Sequence of chain 1.G:
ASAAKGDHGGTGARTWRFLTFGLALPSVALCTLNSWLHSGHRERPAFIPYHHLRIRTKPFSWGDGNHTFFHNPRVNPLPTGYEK

Binding-site contacts:
Ligand atom C43 contacts residue LEU29 of chain 1.C at 4.4 Å (hydrophobic).
Ligand atom C40 contacts residue LEU29 of chain 1.C at 4.2 Å (hydrophobic).
Ligand atom C25 contacts residue MET38 of chain 1.C at 4.4 Å (hydrophobic).
Ligand atom C25 contacts residue TRP32 of chain 1.C at 4.0 Å (hydrophobic).
Ligand atom C19 contacts residue PHE69 of chain 1.G at 4.3 Å (hydrophobic).
Ligand atom O16 contacts residue TRP62 of chain 1.G at 4.3 Å.
Ligand atom C37 contacts residue LEU45 of chain 1.C at 4.5 Å (hydrophobic).
Ligand atom C18 contacts residue PHE69 of chain 1.G at 3.9 Å (hydrophobic).
Ligand atom C28 contacts residue PEK1 of chain 1.GB at 4.3 Å.
Ligand atom C40 contacts residue PEK1 of chain 1.GB at 4.0 Å.
Ligand atom C31 contacts residue LEU41 of chain 1.C at 4.0 Å (hydrophobic).
Ligand atom C22 contacts residue TRP32 of chain 1.C at 4.2 Å (hydrophobic).
Ligand atom C28 contacts residue TRP32 of chain 1.C at 4.2 Å (hydrophobic).
Ligand atom C6 contacts residue TRP62 of chain 1.G at 4.1 Å (hydrophobic).
Ligand atom C19 contacts residue TRP32 of chain 1.C at 3.8 Å (hydrophobic).
Ligand atom C22 contacts residue PHE69 of chain 1.G at 3.8 Å (hydrophobic).
Ligand atom C37 contacts residue LEU29 of chain 1.C at 4.5 Å (hydrophobic).
Ligand atom C34 contacts residue PEK1 of chain 1.GB at 4.0 Å.
Ligand atom C19 contacts residue MET38 of chain 1.C at 3.8 Å (hydrophobic).
Ligand atom O16 contacts residue MET38 of chain 1.C at 4.2 Å.

Sequence of chain 1.C:
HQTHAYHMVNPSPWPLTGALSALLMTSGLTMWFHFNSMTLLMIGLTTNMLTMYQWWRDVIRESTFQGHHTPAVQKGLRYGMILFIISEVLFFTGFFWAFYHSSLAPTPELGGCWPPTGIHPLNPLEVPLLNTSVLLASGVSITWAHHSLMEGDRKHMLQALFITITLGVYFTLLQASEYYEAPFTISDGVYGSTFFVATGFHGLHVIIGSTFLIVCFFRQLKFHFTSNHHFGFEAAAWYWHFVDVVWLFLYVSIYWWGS

This small molecule binds to this protein.
Small molecule (SMILES): CCCCCCCCCCO[C@@H]1O[C@H](CO)[C@@H](O[C@H]2O[C@H](CO)[C@@H](O)[C@H](O)[C@H]2O)[C@H](O)[C@H]1O